Sequence of chain 1.A:
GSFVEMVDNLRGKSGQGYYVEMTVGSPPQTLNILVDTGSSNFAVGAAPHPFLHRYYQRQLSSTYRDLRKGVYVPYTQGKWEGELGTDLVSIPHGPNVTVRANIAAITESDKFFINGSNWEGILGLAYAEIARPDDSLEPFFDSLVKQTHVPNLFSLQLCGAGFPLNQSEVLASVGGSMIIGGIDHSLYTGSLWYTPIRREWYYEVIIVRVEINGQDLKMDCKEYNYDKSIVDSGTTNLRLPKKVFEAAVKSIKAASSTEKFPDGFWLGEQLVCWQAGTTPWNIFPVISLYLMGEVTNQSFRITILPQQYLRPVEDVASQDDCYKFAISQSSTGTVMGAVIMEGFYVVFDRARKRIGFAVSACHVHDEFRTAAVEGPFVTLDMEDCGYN

Binding-site contacts:
Ligand atom C22 contacts residue ILE159 of chain 1.A at 3.9 Å (hydrophobic).
Ligand atom N16 contacts residue GLY83 of chain 1.A at 3.9 Å.
Ligand atom N15 contacts residue ASP81 of chain 1.A at 2.7 Å (salt-bridge).
Ligand atom N16 contacts residue GLY279 of chain 1.A at 3.5 Å (h-bond).
Ligand atom C8 contacts residue GLY279 of chain 1.A at 3.4 Å.
Ligand atom C14 contacts residue ASP81 of chain 1.A at 3.5 Å.
Ligand atom F6 contacts residue PHE157 of chain 1.A at 3.3 Å.
Ligand atom C18 contacts residue LEU79 of chain 1.A at 3.7 Å (hydrophobic).
Ligand atom C20 contacts residue GLN61 of chain 1.A at 3.5 Å.
Ligand atom S13 contacts residue THR280 of chain 1.A at 3.8 Å.
Ligand atom N16 contacts residue ASP81 of chain 1.A at 2.8 Å (salt-bridge).
Ligand atom F3 contacts residue PHE157 of chain 1.A at 3.6 Å.
Ligand atom S13 contacts residue GLY279 of chain 1.A at 3.8 Å.
Ligand atom N19 contacts residue LEU79 of chain 1.A at 4.0 Å.
Ligand atom C14 contacts residue ASP277 of chain 1.A at 3.9 Å.
Ligand atom C5 contacts residue ILE167 of chain 1.A at 3.9 Å (hydrophobic).
Ligand atom C18 contacts residue GLY279 of chain 1.A at 3.1 Å.
Ligand atom N19 contacts residue GLY62 of chain 1.A at 3.5 Å.
Ligand atom C9 contacts residue ASP81 of chain 1.A at 3.7 Å.
Ligand atom C20 contacts residue SER59 of chain 1.A at 3.9 Å.
Ligand atom C4 contacts residue PHE157 of chain 1.A at 4.0 Å (hydrophobic).
Ligand atom F6 contacts residue TYR120 of chain 1.A at 3.1 Å.
Ligand atom C10 contacts residue TYR120 of chain 1.A at 3.7 Å (hydrophobic).
Ligand atom F3 contacts residue ILE159 of chain 1.A at 3.4 Å.
Ligand atom C20 contacts residue THR281 of chain 1.A at 3.8 Å.
Ligand atom N19 contacts residue GLN61 of chain 1.A at 4.0 Å.
Ligand atom N21 contacts residue THR281 of chain 1.A at 4.0 Å.
Ligand atom C10 contacts residue ASP81 of chain 1.A at 3.3 Å.
Ligand atom C11 contacts residue TYR120 of chain 1.A at 3.7 Å (hydrophobic).
Ligand atom C1 contacts residue GLY279 of chain 1.A at 3.9 Å.
Ligand atom C5 contacts residue PHE157 of chain 1.A at 3.9 Å (hydrophobic).
Ligand atom N21 contacts residue GLY60 of chain 1.A at 3.5 Å (h-bond).
Ligand atom C14 contacts residue GLY279 of chain 1.A at 3.5 Å.
Ligand atom C17 contacts residue GLY279 of chain 1.A at 3.5 Å.
Ligand atom C20 contacts residue GLY60 of chain 1.A at 3.8 Å.
Ligand atom N19 contacts residue GLY279 of chain 1.A at 3.5 Å (h-bond).
Ligand atom N16 contacts residue ASP277 of chain 1.A at 2.8 Å (salt-bridge).
Ligand atom C10 contacts residue ILE167 of chain 1.A at 3.8 Å (hydrophobic).
Ligand atom F3 contacts residue TRP164 of chain 1.A at 3.3 Å.
Ligand atom C20 contacts residue GLY62 of chain 1.A at 3.5 Å.

This protein binds this small molecule.
Small molecule (SMILES): C[C@@]1(c2cc(-c3cncnc3)c(F)cc2F)CCSC(N)=N1